Sequence of chain 1.B:
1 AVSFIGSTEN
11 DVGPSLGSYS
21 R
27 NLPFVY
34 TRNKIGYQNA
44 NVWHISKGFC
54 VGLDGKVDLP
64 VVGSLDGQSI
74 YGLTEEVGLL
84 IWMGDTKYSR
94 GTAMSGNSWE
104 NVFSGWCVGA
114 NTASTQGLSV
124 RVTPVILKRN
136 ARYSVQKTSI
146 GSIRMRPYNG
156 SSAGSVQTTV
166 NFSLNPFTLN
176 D

Binding-site contacts:
Ligand atom C2 contacts residue THR118 of chain 1.B at 3.8 Å.
Ligand atom N2 contacts residue THR118 of chain 1.B at 3.1 Å (h-bond).
Ligand atom O4 contacts residue THR118 of chain 1.B at 4.1 Å.
Ligand atom O5 contacts residue THR118 of chain 1.B at 4.1 Å.
Ligand atom O3 contacts residue GLY120 of chain 1.B at 3.4 Å (h-bond).
Ligand atom C3 contacts residue THR118 of chain 1.B at 3.2 Å.
Ligand atom C3 contacts residue THR89 of chain 1.B at 3.8 Å.
Ligand atom C4 contacts residue THR118 of chain 1.B at 3.9 Å.
Ligand atom C5 contacts residue THR118 of chain 1.B at 3.7 Å.
Ligand atom C6 contacts residue PHE106 of chain 1.B at 4.0 Å (hydrophobic).
Ligand atom C4 contacts residue GLY120 of chain 1.B at 3.9 Å.
Ligand atom O3 contacts residue ALA43 of chain 1.B at 2.6 Å (h-bond).
Ligand atom O3 contacts residue THR89 of chain 1.B at 2.8 Å (h-bond).
Ligand atom O4 contacts residue ASP88 of chain 1.B at 2.8 Å (salt-bridge).
Ligand atom C3 contacts residue GLN119 of chain 1.B at 4.2 Å.
Ligand atom C5 contacts residue TRP109 of chain 1.B at 3.6 Å (hydrophobic).
Ligand atom C6 contacts residue ASP88 of chain 1.B at 3.5 Å.
Ligand atom O6 contacts residue ASP88 of chain 1.B at 2.6 Å (salt-bridge).
Ligand atom N2 contacts residue ALA43 of chain 1.B at 3.9 Å.
Ligand atom C1 contacts residue TRP109 of chain 1.B at 4.0 Å (hydrophobic).
Ligand atom C3 contacts residue ALA43 of chain 1.B at 3.5 Å (hydrophobic).
Ligand atom CM contacts residue SER117 of chain 1.B at 3.4 Å.
Ligand atom O4 contacts residue GLY120 of chain 1.B at 2.9 Å (h-bond).
Ligand atom O4 contacts residue THR89 of chain 1.B at 3.3 Å (h-bond).
Ligand atom O1 contacts residue SER117 of chain 1.B at 3.9 Å.
Ligand atom C7 contacts residue THR118 of chain 1.B at 3.9 Å.
Ligand atom C6 contacts residue GLN119 of chain 1.B at 4.1 Å.
Ligand atom O3 contacts residue GLN119 of chain 1.B at 4.2 Å.
Ligand atom C1 contacts residue SER117 of chain 1.B at 3.9 Å.
Ligand atom O3 contacts residue THR118 of chain 1.B at 4.1 Å.
Ligand atom C3 contacts residue GLY120 of chain 1.B at 3.8 Å.
Ligand atom CM contacts residue TRP109 of chain 1.B at 3.7 Å (hydrophobic).
Ligand atom C4 contacts residue ASP88 of chain 1.B at 3.7 Å.
Ligand atom C6 contacts residue TRP109 of chain 1.B at 3.4 Å (hydrophobic).
Ligand atom C8 contacts residue ASN44 of chain 1.B at 3.6 Å.
Ligand atom C1 contacts residue THR118 of chain 1.B at 3.5 Å.
Ligand atom C8 contacts residue THR118 of chain 1.B at 3.6 Å.
Ligand atom O4 contacts residue GLN119 of chain 1.B at 3.2 Å (h-bond).
Ligand atom C4 contacts residue THR89 of chain 1.B at 3.7 Å.
Ligand atom O5 contacts residue TRP109 of chain 1.B at 3.8 Å.

A small-molecule ligand and the protein it binds are described below.
Small molecule (SMILES): CO[C@@H]1O[C@H](CO)[C@@H](O)[C@H](O)[C@H]1NC(C)=O